Sequence of chain 20.E:
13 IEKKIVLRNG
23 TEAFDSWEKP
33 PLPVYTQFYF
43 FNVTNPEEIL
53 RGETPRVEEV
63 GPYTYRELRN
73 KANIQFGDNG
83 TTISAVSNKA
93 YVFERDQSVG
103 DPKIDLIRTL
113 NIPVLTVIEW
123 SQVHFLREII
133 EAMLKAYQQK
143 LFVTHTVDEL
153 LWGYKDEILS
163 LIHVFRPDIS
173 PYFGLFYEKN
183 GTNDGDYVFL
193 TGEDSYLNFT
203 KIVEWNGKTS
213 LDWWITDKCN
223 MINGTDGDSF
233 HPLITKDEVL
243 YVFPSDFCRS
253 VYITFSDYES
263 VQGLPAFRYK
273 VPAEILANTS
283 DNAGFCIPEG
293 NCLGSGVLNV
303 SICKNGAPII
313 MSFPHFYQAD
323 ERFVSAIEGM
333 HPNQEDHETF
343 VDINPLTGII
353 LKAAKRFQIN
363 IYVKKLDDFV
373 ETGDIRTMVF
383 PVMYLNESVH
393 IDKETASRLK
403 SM

This small molecule binds to this protein.
Small molecule (SMILES): CC(=O)N[C@@H]1[C@@H](O)[C@H](O)[C@@H](CO)O[C@H]1O

Binding-site contacts:
Ligand atom C2 contacts residue LEU192 of chain 20.E at 4.3 Å (hydrophobic).
Ligand atom C1 contacts residue LEU192 of chain 20.E at 3.9 Å (hydrophobic).
Ligand atom C4 contacts residue ASN200 of chain 20.E at 3.8 Å.
Ligand atom N2 contacts residue LEU192 of chain 20.E at 3.5 Å.
Ligand atom C8 contacts residue VAL205 of chain 20.E at 3.7 Å (hydrophobic).
Ligand atom O5 contacts residue ASN200 of chain 20.E at 2.5 Å (h-bond).
Ligand atom C6 contacts residue ASN200 of chain 20.E at 3.3 Å.
Ligand atom N2 contacts residue ASN200 of chain 20.E at 3.3 Å (h-bond).
Ligand atom C5 contacts residue ASN200 of chain 20.E at 3.3 Å.
Ligand atom C1 contacts residue ASN200 of chain 20.E at 1.4 Å.
Ligand atom O7 contacts residue ASN200 of chain 20.E at 3.3 Å (h-bond).
Ligand atom C7 contacts residue ASN200 of chain 20.E at 3.6 Å.
Ligand atom C8 contacts residue LEU192 of chain 20.E at 3.7 Å (hydrophobic).
Ligand atom C6 contacts residue SER197 of chain 20.E at 4.3 Å.
Ligand atom C2 contacts residue ASN200 of chain 20.E at 2.5 Å.
Ligand atom C7 contacts residue LEU192 of chain 20.E at 3.8 Å (hydrophobic).
Ligand atom O7 contacts residue LYS203 of chain 20.E at 4.0 Å.
Ligand atom C6 contacts residue LEU199 of chain 20.E at 4.1 Å (hydrophobic).
Ligand atom C3 contacts residue ASN200 of chain 20.E at 3.7 Å.
Ligand atom O6 contacts residue ASN200 of chain 20.E at 3.0 Å (h-bond).
Ligand atom O5 contacts residue SER197 of chain 20.E at 4.0 Å.
Ligand atom C5 contacts residue SER197 of chain 20.E at 4.2 Å.